Sequence of chain 1.B:
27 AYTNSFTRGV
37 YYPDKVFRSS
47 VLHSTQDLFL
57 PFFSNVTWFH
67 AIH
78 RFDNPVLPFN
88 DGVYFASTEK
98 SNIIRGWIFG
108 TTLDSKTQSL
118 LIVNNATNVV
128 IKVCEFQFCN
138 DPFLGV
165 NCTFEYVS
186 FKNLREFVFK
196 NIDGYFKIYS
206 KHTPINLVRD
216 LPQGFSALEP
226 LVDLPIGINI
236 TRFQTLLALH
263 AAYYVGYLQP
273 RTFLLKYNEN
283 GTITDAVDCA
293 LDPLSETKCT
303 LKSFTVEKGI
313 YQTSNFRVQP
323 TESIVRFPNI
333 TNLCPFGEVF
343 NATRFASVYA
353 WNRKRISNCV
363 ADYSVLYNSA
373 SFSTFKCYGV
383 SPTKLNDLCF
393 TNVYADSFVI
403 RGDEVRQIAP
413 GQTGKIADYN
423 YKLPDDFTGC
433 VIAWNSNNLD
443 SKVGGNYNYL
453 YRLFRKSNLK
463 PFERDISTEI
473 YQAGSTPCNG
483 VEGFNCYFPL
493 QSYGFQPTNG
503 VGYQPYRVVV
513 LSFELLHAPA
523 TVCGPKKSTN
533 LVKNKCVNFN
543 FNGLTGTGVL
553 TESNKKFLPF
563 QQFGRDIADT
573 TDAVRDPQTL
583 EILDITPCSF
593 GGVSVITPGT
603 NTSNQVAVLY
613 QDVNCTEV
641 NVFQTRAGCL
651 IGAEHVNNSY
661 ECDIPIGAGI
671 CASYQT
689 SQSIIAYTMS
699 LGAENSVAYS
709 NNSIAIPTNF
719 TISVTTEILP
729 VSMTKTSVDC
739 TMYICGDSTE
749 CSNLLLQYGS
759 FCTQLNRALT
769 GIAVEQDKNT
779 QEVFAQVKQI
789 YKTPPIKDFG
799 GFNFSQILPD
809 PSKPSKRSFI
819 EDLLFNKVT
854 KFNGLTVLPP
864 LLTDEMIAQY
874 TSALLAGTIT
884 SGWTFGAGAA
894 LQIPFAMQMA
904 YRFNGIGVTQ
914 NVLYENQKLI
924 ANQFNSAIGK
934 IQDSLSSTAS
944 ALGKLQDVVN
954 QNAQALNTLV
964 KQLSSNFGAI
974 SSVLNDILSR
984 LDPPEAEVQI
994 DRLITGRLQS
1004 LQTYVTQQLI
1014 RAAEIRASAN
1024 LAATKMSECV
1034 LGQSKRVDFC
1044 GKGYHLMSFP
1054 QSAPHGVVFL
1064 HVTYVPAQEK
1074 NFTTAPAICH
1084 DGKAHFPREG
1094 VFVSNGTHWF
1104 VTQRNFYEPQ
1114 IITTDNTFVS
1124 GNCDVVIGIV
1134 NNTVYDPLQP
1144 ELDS

Binding-site contacts:
Ligand atom C1 contacts residue ASN234 of chain 1.B at 1.5 Å.
Ligand atom O5 contacts residue THR108 of chain 1.B at 3.7 Å.
Ligand atom C3 contacts residue ASN234 of chain 1.B at 3.9 Å.
Ligand atom O6 contacts residue THR108 of chain 1.B at 4.2 Å.
Ligand atom C6 contacts residue THR108 of chain 1.B at 4.5 Å.
Ligand atom C1 contacts residue THR108 of chain 1.B at 4.3 Å.
Ligand atom N2 contacts residue ASN234 of chain 1.B at 3.2 Å (h-bond).
Ligand atom C5 contacts residue ASN234 of chain 1.B at 3.6 Å.
Ligand atom C4 contacts residue ASN234 of chain 1.B at 4.3 Å.
Ligand atom C2 contacts residue ASN234 of chain 1.B at 2.7 Å.
Ligand atom O5 contacts residue ASN234 of chain 1.B at 2.2 Å (h-bond).
Ligand atom C7 contacts residue ASN234 of chain 1.B at 4.4 Å.
Ligand atom O6 contacts residue THR236 of chain 1.B at 4.1 Å.

The small molecule below binds the protein below.
Small molecule (SMILES): CC(=O)N[C@H]1[C@H](O[C@H]2[C@H](O)[C@@H](NC(C)=O)CO[C@@H]2CO)O[C@H](CO)[C@@H](O)[C@@H]1O